The small molecule below binds the protein below.
Small molecule (SMILES): CC(=O)N[C@@H]1[C@@H](O)[C@H](O)[C@@H](CO)O[C@H]1O

Binding-site contacts:
Ligand atom C5 contacts residue ASN72 of chain 2.A at 3.7 Å.
Ligand atom O7 contacts residue ASN72 of chain 2.A at 3.5 Å (h-bond).
Ligand atom C2 contacts residue ASN72 of chain 2.A at 2.4 Å.
Ligand atom O5 contacts residue ASN72 of chain 2.A at 2.4 Å (h-bond).
Ligand atom C8 contacts residue HIS71 of chain 2.A at 4.0 Å.
Ligand atom C7 contacts residue ASN72 of chain 2.A at 3.4 Å.
Ligand atom C3 contacts residue ASN72 of chain 2.A at 3.7 Å.
Ligand atom C1 contacts residue ASN72 of chain 2.A at 1.4 Å.
Ligand atom N2 contacts residue ASN72 of chain 2.A at 2.9 Å (h-bond).
Ligand atom C8 contacts residue ASN72 of chain 2.A at 3.0 Å.
Ligand atom C1 contacts residue THR74 of chain 2.A at 3.9 Å.
Ligand atom O7 contacts residue HIS71 of chain 2.A at 3.9 Å.
Ligand atom C4 contacts residue ASN72 of chain 2.A at 4.2 Å.

Sequence of chain 2.A:
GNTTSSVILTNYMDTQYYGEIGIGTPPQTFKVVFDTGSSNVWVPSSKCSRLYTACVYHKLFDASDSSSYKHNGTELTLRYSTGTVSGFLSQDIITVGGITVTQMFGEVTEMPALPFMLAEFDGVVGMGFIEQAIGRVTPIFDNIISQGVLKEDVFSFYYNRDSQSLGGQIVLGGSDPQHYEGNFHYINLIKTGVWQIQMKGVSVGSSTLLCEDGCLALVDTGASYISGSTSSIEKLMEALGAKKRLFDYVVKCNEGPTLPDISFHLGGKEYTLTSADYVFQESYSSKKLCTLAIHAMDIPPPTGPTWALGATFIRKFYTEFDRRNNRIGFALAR